A protein and the small-molecule ligand that binds it are described below.
Small molecule (SMILES): CC(=O)N[C@@H]1[C@@H](O)[C@H](O)[C@@H](CO)O[C@H]1O

Binding-site contacts:
Ligand atom O4 contacts residue NAG1 of chain 1.QB at 1.6 Å.
Ligand atom C1 contacts residue ASN331 of chain 1.C at 1.5 Å.
Ligand atom C4 contacts residue ASN331 of chain 1.C at 4.3 Å.
Ligand atom C2 contacts residue ASN331 of chain 1.C at 2.6 Å.
Ligand atom C8 contacts residue GLN580 of chain 1.C at 3.7 Å.
Ligand atom C1 contacts residue GLN580 of chain 1.C at 3.9 Å.
Ligand atom O6 contacts residue NAG1 of chain 1.QB at 3.8 Å.
Ligand atom C3 contacts residue NAG1 of chain 1.QB at 3.8 Å.
Ligand atom C3 contacts residue GLN580 of chain 1.C at 4.1 Å.
Ligand atom O5 contacts residue ASN331 of chain 1.C at 2.4 Å (h-bond).
Ligand atom C4 contacts residue NAG1 of chain 1.QB at 3.0 Å.
Ligand atom C8 contacts residue LEU582 of chain 1.C at 4.2 Å (hydrophobic).
Ligand atom C2 contacts residue GLN580 of chain 1.C at 3.8 Å.
Ligand atom C6 contacts residue NAG1 of chain 1.QB at 3.2 Å.
Ligand atom O6 contacts residue ASN331 of chain 1.C at 4.4 Å.
Ligand atom O3 contacts residue NAG1 of chain 1.QB at 3.8 Å.
Ligand atom C5 contacts residue NAG1 of chain 1.QB at 3.9 Å.
Ligand atom C7 contacts residue GLN580 of chain 1.C at 3.6 Å.
Ligand atom C8 contacts residue ASN331 of chain 1.C at 4.3 Å.
Ligand atom C7 contacts residue ASN331 of chain 1.C at 3.1 Å.
Ligand atom O7 contacts residue ASN331 of chain 1.C at 2.8 Å (h-bond).
Ligand atom N2 contacts residue ASN331 of chain 1.C at 3.0 Å (h-bond).
Ligand atom C5 contacts residue ASN331 of chain 1.C at 3.7 Å.
Ligand atom N2 contacts residue GLN580 of chain 1.C at 2.9 Å (h-bond).
Ligand atom C3 contacts residue ASN331 of chain 1.C at 3.9 Å.

Sequence of chain 1.C:
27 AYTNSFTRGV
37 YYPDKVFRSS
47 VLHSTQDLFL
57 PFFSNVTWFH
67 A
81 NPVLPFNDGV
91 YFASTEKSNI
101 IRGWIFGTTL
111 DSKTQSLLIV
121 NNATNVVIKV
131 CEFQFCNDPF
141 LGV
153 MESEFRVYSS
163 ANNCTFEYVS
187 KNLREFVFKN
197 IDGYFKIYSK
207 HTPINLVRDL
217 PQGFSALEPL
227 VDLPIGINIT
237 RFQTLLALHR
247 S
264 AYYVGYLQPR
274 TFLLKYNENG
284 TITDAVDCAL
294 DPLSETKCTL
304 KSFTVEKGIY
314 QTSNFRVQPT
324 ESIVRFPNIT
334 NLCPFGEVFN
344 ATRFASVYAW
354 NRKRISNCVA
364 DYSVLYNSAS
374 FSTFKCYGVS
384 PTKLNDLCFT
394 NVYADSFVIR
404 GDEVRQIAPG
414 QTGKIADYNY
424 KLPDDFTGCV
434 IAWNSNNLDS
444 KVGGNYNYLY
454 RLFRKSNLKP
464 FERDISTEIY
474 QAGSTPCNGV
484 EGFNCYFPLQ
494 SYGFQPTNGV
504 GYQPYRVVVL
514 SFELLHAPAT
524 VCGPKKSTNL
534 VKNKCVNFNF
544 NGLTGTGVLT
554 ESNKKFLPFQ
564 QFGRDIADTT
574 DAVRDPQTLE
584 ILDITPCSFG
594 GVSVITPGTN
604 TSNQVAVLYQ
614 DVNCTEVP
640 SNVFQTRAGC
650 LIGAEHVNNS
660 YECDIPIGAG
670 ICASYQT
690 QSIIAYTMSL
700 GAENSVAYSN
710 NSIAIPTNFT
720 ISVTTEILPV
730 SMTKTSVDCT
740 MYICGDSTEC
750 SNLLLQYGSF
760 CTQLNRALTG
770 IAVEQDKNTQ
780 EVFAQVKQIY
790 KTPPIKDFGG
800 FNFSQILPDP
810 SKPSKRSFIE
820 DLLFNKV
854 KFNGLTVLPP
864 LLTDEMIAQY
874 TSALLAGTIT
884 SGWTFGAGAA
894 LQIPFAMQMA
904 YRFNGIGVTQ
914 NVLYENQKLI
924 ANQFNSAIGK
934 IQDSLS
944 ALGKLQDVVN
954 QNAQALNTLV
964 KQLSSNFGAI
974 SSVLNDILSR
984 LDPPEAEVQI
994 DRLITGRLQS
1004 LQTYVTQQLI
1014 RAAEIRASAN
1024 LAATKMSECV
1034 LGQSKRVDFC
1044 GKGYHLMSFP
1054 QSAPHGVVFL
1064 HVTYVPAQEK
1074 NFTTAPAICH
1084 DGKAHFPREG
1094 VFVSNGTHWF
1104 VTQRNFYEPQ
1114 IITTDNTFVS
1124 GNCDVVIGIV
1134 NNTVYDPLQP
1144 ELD